Binding-site contacts:
Ligand atom C2 contacts residue GLY232 of chain 1.A at 3.6 Å.
Ligand atom C3 contacts residue GLY232 of chain 1.A at 3.6 Å.
Ligand atom O3A contacts residue SER88 of chain 1.A at 2.6 Å (h-bond).
Ligand atom OP2 contacts residue THR199 of chain 1.A at 2.7 Å (h-bond).
Ligand atom OP1 contacts residue LYS61 of chain 1.A at 3.6 Å (salt-bridge).
Ligand atom O contacts residue SER86 of chain 1.A at 2.9 Å (h-bond).
Ligand atom C2A contacts residue ASP317 of chain 1.A at 3.2 Å.
Ligand atom C2 contacts residue SER278 of chain 1.A at 3.7 Å.
Ligand atom CA contacts residue SER86 of chain 1.A at 3.6 Å.
Ligand atom OP3 contacts residue SER200 of chain 1.A at 2.7 Å (h-bond).
Ligand atom OP1 contacts residue GLY201 of chain 1.A at 3.6 Å (h-bond).
Ligand atom O contacts residue SER85 of chain 1.A at 2.8 Å (h-bond).
Ligand atom C contacts residue SER85 of chain 1.A at 3.4 Å.
Ligand atom N1 contacts residue CYS316 of chain 1.A at 3.3 Å.
Ligand atom O contacts residue THR89 of chain 1.A at 3.4 Å (h-bond).
Ligand atom C2A contacts residue SER88 of chain 1.A at 3.6 Å.
Ligand atom OXT contacts residue SER85 of chain 1.A at 3.2 Å (h-bond).
Ligand atom C6 contacts residue CYS316 of chain 1.A at 3.5 Å (hydrophobic).
Ligand atom C2A contacts residue SER278 of chain 1.A at 3.6 Å.
Ligand atom C contacts residue SER86 of chain 1.A at 3.2 Å.
Ligand atom P contacts residue THR199 of chain 1.A at 3.5 Å.
Ligand atom CB contacts residue GLN165 of chain 1.A at 3.6 Å.
Ligand atom P contacts residue THR202 of chain 1.A at 3.7 Å.
Ligand atom OXT contacts residue THR89 of chain 1.A at 2.5 Å (h-bond).
Ligand atom OP3 contacts residue GLY198 of chain 1.A at 2.8 Å (h-bond).
Ligand atom CA contacts residue THR89 of chain 1.A at 3.5 Å.
Ligand atom CB contacts residue THR199 of chain 1.A at 3.6 Å.
Ligand atom OP3 contacts residue THR199 of chain 1.A at 3.3 Å (h-bond).
Ligand atom C4 contacts residue GLY232 of chain 1.A at 3.6 Å.
Ligand atom C contacts residue THR89 of chain 1.A at 3.0 Å.
Ligand atom C4A contacts residue LYS61 of chain 1.A at 3.3 Å.
Ligand atom N1 contacts residue SER278 of chain 1.A at 2.9 Å (h-bond).
Ligand atom OP2 contacts residue LYS61 of chain 1.A at 2.9 Å (salt-bridge).
Ligand atom O contacts residue GLN165 of chain 1.A at 3.0 Å (h-bond).
Ligand atom C5A contacts residue GLY198 of chain 1.A at 3.5 Å.
Ligand atom N contacts residue SER86 of chain 1.A at 3.6 Å (h-bond).
Ligand atom OP1 contacts residue THR202 of chain 1.A at 2.5 Å (h-bond).
Ligand atom OP1 contacts residue THR199 of chain 1.A at 3.6 Å (h-bond).
Ligand atom OXT contacts residue SER88 of chain 1.A at 3.0 Å (h-bond).
Ligand atom OP3 contacts residue GLY201 of chain 1.A at 3.5 Å (h-bond).

The small molecule below binds the protein below.
Small molecule (SMILES): C=C(NCc1c(COP(=O)(O)O)cnc(C)c1O)C(=O)O

Sequence of chain 1.A:
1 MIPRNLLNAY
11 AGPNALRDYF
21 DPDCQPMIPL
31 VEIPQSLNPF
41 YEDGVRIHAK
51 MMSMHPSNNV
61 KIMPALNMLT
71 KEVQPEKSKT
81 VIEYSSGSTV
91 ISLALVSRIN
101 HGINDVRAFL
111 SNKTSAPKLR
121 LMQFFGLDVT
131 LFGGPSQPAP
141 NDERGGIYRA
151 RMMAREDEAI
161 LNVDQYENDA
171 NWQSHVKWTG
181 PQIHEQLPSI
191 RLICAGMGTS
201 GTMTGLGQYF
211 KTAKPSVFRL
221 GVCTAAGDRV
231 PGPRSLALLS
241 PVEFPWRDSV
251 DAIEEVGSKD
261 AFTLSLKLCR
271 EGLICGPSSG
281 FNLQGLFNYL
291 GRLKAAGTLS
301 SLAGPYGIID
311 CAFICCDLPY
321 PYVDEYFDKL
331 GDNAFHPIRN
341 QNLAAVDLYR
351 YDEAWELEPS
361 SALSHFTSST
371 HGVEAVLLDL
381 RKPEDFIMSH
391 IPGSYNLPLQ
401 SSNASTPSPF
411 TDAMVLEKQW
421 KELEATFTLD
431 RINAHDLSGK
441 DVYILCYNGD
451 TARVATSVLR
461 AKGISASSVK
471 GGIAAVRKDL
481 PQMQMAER